Sequence of chain 1.C:
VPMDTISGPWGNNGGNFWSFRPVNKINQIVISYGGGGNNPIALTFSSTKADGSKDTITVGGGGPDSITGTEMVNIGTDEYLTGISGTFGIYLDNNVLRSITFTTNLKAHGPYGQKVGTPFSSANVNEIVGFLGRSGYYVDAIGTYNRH

Sequence of chain 1.D:
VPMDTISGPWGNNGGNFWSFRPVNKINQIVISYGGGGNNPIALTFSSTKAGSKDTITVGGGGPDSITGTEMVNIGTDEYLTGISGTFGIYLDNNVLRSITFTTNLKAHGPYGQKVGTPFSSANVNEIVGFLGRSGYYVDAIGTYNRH

A small-molecule ligand and the protein it binds are described below.
Small molecule (SMILES): CO[C@H]1O[C@H](CO[C@H]2O[C@H](CO)[C@@H](O)[C@H](O)[C@@H]2O[C@@H]2O[C@H](CO)[C@@H](O)[C@H](O)[C@H]2NC(C)=O)[C@@H](O[C@@H]2O[C@H](CO)[C@@H](O)[C@H](O)[C@H]2NC(C)=O)[C@H](O[C@H]2O[C@H](CO)[C@@H](O)[C@H](O)[C@@H]2O[C@@H]2O[C@H](CO)[C@@H](O)[C@H](O)[C@H]2NC(C)=O)[C@@H]1O

Binding-site contacts:
Ligand atom O2 contacts residue ASN94 of chain 1.C at 3.2 Å (h-bond).
Ligand atom O7 contacts residue GLY138 of chain 1.C at 3.4 Å.
Ligand atom O7 contacts residue ASN16 of chain 1.D at 3.3 Å (h-bond).
Ligand atom O7 contacts residue TYR139 of chain 1.C at 3.5 Å.
Ligand atom C3 contacts residue ASN94 of chain 1.D at 3.3 Å.
Ligand atom O3 contacts residue ASN16 of chain 1.D at 2.6 Å (h-bond).
Ligand atom O4 contacts residue ASP142 of chain 1.D at 2.6 Å (salt-bridge).
Ligand atom O6 contacts residue ASP142 of chain 1.D at 2.8 Å (salt-bridge).
Ligand atom O3 contacts residue GLY15 of chain 1.D at 2.9 Å (h-bond).
Ligand atom O4 contacts residue ASP93 of chain 1.D at 3.0 Å (salt-bridge).
Ligand atom C2 contacts residue ASN16 of chain 1.C at 3.4 Å.
Ligand atom O6 contacts residue TYR139 of chain 1.D at 3.1 Å (h-bond).
Ligand atom O7 contacts residue GLY138 of chain 1.D at 3.3 Å.
Ligand atom O6 contacts residue ASP142 of chain 1.C at 2.6 Å (salt-bridge).
Ligand atom C4 contacts residue ASN16 of chain 1.D at 3.1 Å.
Ligand atom O5 contacts residue TYR139 of chain 1.C at 3.1 Å (h-bond).
Ligand atom O7 contacts residue ASN16 of chain 1.C at 3.3 Å (h-bond).
Ligand atom O3 contacts residue ASN16 of chain 1.C at 2.7 Å (h-bond).
Ligand atom C3 contacts residue ASN16 of chain 1.C at 3.3 Å.
Ligand atom O6 contacts residue TYR140 of chain 1.C at 2.9 Å (h-bond).
Ligand atom O1 contacts residue TYR139 of chain 1.C at 3.4 Å.
Ligand atom O6 contacts residue GLY138 of chain 1.D at 3.2 Å (h-bond).
Ligand atom O4 contacts residue ASP142 of chain 1.C at 2.6 Å (salt-bridge).
Ligand atom C8 contacts residue GLY62 of chain 1.D at 3.5 Å.
Ligand atom O6 contacts residue TYR140 of chain 1.D at 2.9 Å (h-bond).
Ligand atom O4 contacts residue ASP93 of chain 1.C at 2.7 Å (salt-bridge).
Ligand atom C6 contacts residue TYR139 of chain 1.D at 3.5 Å (hydrophobic).
Ligand atom C4 contacts residue ASP142 of chain 1.C at 3.5 Å.
Ligand atom O5 contacts residue TYR139 of chain 1.D at 3.0 Å (h-bond).
Ligand atom O6 contacts residue TYR139 of chain 1.C at 3.1 Å (h-bond).
Ligand atom C4 contacts residue ASN16 of chain 1.C at 3.1 Å.
Ligand atom O4 contacts residue ASN16 of chain 1.C at 3.4 Å (h-bond).
Ligand atom O3 contacts residue GLY15 of chain 1.C at 3.0 Å (h-bond).
Ligand atom O5 contacts residue GLY15 of chain 1.C at 3.4 Å.
Ligand atom O4 contacts residue ASN94 of chain 1.D at 3.5 Å (h-bond).
Ligand atom O6 contacts residue GLY138 of chain 1.C at 3.1 Å (h-bond).
Ligand atom C6 contacts residue ASP142 of chain 1.C at 3.4 Å.
Ligand atom C3 contacts residue ASN16 of chain 1.D at 3.4 Å.
Ligand atom O4 contacts residue ASN16 of chain 1.D at 3.5 Å (h-bond).
Ligand atom C8 contacts residue GLY62 of chain 1.C at 3.5 Å.